A small-molecule ligand and the protein it binds are described below.
Small molecule (SMILES): CCCCCCCC(=O)O

Binding-site contacts:
Ligand atom C6 contacts residue VAL306 of chain 1.A at 3.8 Å (hydrophobic).
Ligand atom O2 contacts residue SER229 of chain 1.A at 4.0 Å.
Ligand atom C7 contacts residue ILE145 of chain 1.A at 4.2 Å (hydrophobic).
Ligand atom C3 contacts residue ILE131 of chain 1.A at 4.4 Å (hydrophobic).
Ligand atom O1 contacts residue PRO135 of chain 1.A at 4.2 Å.
Ligand atom C4 contacts residue VAL306 of chain 1.A at 3.9 Å (hydrophobic).
Ligand atom C1 contacts residue ALA234 of chain 1.A at 4.5 Å (hydrophobic).
Ligand atom C5 contacts residue VAL306 of chain 1.A at 3.5 Å (hydrophobic).
Ligand atom O1 contacts residue ILE131 of chain 1.A at 4.2 Å.
Ligand atom C1 contacts residue ILE131 of chain 1.A at 4.0 Å (hydrophobic).
Ligand atom C8 contacts residue GLY307 of chain 1.A at 4.3 Å.
Ligand atom C6 contacts residue LEU303 of chain 1.A at 4.2 Å (hydrophobic).
Ligand atom C8 contacts residue MET357 of chain 1.A at 3.7 Å (hydrophobic).
Ligand atom C2 contacts residue LEU228 of chain 1.A at 4.2 Å (hydrophobic).
Ligand atom O2 contacts residue LEU228 of chain 1.A at 3.4 Å (h-bond).
Ligand atom C8 contacts residue ILE145 of chain 1.A at 3.3 Å (hydrophobic).
Ligand atom C1 contacts residue LEU228 of chain 1.A at 3.8 Å (hydrophobic).
Ligand atom C2 contacts residue SER229 of chain 1.A at 4.4 Å.
Ligand atom C3 contacts residue SER229 of chain 1.A at 4.2 Å.
Ligand atom O2 contacts residue ILE131 of chain 1.A at 3.7 Å.
Ligand atom C8 contacts residue LEU354 of chain 1.A at 4.0 Å (hydrophobic).
Ligand atom C3 contacts residue VAL306 of chain 1.A at 4.2 Å (hydrophobic).
Ligand atom C7 contacts residue LEU303 of chain 1.A at 4.5 Å (hydrophobic).
Ligand atom C7 contacts residue GLY307 of chain 1.A at 3.9 Å.
Ligand atom O1 contacts residue GLN129 of chain 1.A at 3.8 Å.
Ligand atom C4 contacts residue MET143 of chain 1.A at 4.3 Å (hydrophobic).
Ligand atom C6 contacts residue ILE145 of chain 1.A at 4.0 Å (hydrophobic).
Ligand atom C5 contacts residue PHE455 of chain 1.A at 4.0 Å (hydrophobic).
Ligand atom C7 contacts residue VAL306 of chain 1.A at 3.9 Å (hydrophobic).
Ligand atom O2 contacts residue ALA234 of chain 1.A at 3.4 Å.

Sequence of chain 1.A:
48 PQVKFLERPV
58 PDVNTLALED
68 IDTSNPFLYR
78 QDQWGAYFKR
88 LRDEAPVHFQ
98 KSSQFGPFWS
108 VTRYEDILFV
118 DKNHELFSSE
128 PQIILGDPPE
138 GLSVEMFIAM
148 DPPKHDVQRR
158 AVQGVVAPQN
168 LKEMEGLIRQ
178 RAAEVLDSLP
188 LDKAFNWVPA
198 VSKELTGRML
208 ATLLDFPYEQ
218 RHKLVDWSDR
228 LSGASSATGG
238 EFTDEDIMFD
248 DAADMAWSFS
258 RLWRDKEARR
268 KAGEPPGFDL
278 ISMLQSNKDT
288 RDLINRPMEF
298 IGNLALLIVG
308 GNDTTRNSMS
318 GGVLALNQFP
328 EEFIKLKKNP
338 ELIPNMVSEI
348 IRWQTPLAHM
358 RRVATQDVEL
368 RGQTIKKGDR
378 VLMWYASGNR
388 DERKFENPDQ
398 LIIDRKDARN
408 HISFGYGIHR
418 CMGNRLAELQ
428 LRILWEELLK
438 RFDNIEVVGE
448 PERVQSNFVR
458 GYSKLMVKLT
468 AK